Sequence of chain 38.F:
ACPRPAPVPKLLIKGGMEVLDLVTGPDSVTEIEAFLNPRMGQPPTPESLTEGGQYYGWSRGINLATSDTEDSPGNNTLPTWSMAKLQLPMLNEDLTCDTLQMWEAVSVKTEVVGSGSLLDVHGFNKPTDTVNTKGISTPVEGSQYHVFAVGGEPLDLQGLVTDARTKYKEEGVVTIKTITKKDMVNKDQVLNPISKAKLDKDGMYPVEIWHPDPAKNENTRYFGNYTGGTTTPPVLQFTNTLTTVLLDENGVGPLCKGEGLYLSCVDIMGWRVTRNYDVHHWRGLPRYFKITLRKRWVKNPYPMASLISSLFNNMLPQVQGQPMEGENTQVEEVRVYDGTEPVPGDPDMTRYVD

Binding-site contacts:
Ligand atom C1 contacts residue TYR72 of chain 38.F at 4.0 Å (hydrophobic).
Ligand atom C1 contacts residue GLY78 of chain 38.F at 4.1 Å.
Ligand atom C2 contacts residue GLY78 of chain 38.F at 4.1 Å.
Ligand atom C10 contacts residue TYR72 of chain 38.F at 4.1 Å (hydrophobic).
Ligand atom O1B contacts residue ARG77 of chain 38.F at 2.5 Å (salt-bridge).
Ligand atom O1A contacts residue TYR72 of chain 38.F at 3.1 Å.
Ligand atom O4 contacts residue ASN80 of chain 38.F at 4.0 Å.
Ligand atom O1A contacts residue SER89 of chain 38.F at 4.1 Å.
Ligand atom C11 contacts residue ASP85 of chain 37.F at 4.2 Å.
Ligand atom O4 contacts residue THR291 of chain 38.F at 3.4 Å.
Ligand atom C4 contacts residue HIS298 of chain 38.F at 4.0 Å.
Ligand atom C5 contacts residue ASN93 of chain 38.F at 4.1 Å.
Ligand atom O4 contacts residue TYR72 of chain 38.F at 3.8 Å.
Ligand atom C3 contacts residue VAL296 of chain 38.F at 3.7 Å (hydrophobic).
Ligand atom O4 contacts residue ILE79 of chain 38.F at 3.6 Å (h-bond).
Ligand atom O4 contacts residue GLY78 of chain 38.F at 3.2 Å.
Ligand atom C3 contacts residue GLY78 of chain 38.F at 3.9 Å.
Ligand atom O8 contacts residue TYR72 of chain 38.F at 3.9 Å.
Ligand atom C3 contacts residue GLY78 of chain 38.F at 4.1 Å.
Ligand atom C3 contacts residue ARG77 of chain 38.F at 4.1 Å.
Ligand atom O3 contacts residue GLY78 of chain 38.F at 3.6 Å.
Ligand atom O1B contacts residue SER89 of chain 38.F at 3.5 Å (h-bond).
Ligand atom C6 contacts residue ASN93 of chain 38.F at 3.1 Å.
Ligand atom O3 contacts residue VAL296 of chain 38.F at 4.3 Å.
Ligand atom C3 contacts residue HIS298 of chain 38.F at 4.1 Å.
Ligand atom O1A contacts residue ARG77 of chain 38.F at 3.0 Å (salt-bridge).
Ligand atom O4 contacts residue HIS298 of chain 38.F at 3.0 Å (h-bond).
Ligand atom C4 contacts residue GLY78 of chain 38.F at 3.4 Å.
Ligand atom N5 contacts residue TYR72 of chain 38.F at 3.0 Å (h-bond).
Ligand atom C1 contacts residue SER89 of chain 38.F at 4.2 Å.
Ligand atom C6 contacts residue TYR72 of chain 38.F at 3.8 Å (hydrophobic).
Ligand atom O6 contacts residue ASN93 of chain 38.F at 3.0 Å (h-bond).
Ligand atom O8 contacts residue GLU87 of chain 38.F at 3.9 Å.
Ligand atom O1A contacts residue GLY78 of chain 38.F at 3.7 Å.
Ligand atom C1 contacts residue ARG77 of chain 38.F at 3.1 Å.
Ligand atom C5 contacts residue TYR72 of chain 38.F at 3.5 Å (hydrophobic).
Ligand atom C6 contacts residue ARG77 of chain 38.F at 4.3 Å.
Ligand atom C4 contacts residue TYR72 of chain 38.F at 3.4 Å (hydrophobic).
Ligand atom C8 contacts residue ARG77 of chain 38.F at 4.1 Å.
Ligand atom O8 contacts residue ARG77 of chain 38.F at 3.1 Å (salt-bridge).

A small-molecule ligand and the protein it binds are described below.
Small molecule (SMILES): CC(=O)N[C@@H]1[C@@H](O[C@@H]2O[C@H](CO)[C@H](O)[C@H](O[C@]3(C(=O)O)C[C@H](O)[C@@H](NC(C)=O)[C@H]([C@H](O)[C@H](O)CO)O3)[C@H]2O)[C@H](O)[C@@H](CO[C@]2(C(=O)O)C[C@H](O)[C@@H](NC(C)=O)[C@H]([C@H](O)[C@H](O)CO)O2)O[C@H]1O

Sequence of chain 37.F:
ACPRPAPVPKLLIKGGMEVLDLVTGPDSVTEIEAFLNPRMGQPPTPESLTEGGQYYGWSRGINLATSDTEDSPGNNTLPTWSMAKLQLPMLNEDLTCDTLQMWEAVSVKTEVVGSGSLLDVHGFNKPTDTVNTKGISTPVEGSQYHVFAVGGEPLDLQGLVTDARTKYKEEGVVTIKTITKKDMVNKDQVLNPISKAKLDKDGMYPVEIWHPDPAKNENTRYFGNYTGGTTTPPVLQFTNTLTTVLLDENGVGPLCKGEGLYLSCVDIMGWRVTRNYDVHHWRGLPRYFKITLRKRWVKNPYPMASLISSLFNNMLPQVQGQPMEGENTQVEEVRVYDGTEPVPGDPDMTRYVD